The protein below binds the small molecule below.
Small molecule (SMILES): C[C@@H]1O[C@@H](O[C@H]2[C@H](O[C@@H]3OC[C@@H](O)[C@H](O)[C@H]3O)[C@@H](CO)OC[C@@H]2O)[C@@H](O[C@H]2O[C@H](CO)[C@H](O)[C@H](O)[C@H]2O)[C@H](O[C@H]2O[C@H](C)[C@@H](O)[C@H](O[C@H]3O[C@H](CO)[C@@H](O)[C@H](O)[C@@H]3O)[C@@H]2O)[C@@H]1O[C@@H]1OC[C@@H](O)[C@H](O)[C@H]1O

Sequence of chain 2.D:
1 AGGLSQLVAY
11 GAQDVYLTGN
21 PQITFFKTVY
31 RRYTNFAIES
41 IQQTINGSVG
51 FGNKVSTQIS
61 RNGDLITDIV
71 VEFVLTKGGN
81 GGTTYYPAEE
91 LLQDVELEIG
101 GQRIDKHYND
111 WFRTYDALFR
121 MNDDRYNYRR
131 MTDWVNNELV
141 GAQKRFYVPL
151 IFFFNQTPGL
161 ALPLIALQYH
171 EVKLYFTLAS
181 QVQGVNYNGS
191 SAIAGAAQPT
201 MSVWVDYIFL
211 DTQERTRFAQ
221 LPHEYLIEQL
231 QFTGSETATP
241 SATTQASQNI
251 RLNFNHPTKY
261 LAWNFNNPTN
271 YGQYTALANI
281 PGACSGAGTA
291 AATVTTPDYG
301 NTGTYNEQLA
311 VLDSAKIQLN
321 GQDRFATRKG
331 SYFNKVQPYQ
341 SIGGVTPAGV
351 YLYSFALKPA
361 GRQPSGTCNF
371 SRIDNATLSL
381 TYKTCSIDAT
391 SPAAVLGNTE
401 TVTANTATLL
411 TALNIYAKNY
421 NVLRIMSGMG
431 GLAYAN

Sequence of chain 3.D:
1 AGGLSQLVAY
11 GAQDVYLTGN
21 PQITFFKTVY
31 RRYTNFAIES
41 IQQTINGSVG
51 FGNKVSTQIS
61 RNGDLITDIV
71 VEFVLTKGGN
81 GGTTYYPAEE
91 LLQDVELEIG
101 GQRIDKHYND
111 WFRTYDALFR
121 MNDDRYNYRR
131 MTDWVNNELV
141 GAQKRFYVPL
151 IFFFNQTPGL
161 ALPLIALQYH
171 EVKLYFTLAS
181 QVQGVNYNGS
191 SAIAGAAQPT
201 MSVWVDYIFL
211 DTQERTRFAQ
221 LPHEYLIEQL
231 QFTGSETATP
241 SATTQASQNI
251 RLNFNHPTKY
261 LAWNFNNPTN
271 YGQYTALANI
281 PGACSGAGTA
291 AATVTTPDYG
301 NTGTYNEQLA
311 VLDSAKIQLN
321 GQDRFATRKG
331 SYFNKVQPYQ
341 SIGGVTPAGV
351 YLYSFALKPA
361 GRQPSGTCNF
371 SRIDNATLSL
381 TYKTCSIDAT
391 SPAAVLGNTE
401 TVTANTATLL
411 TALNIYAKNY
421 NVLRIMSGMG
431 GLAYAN

Binding-site contacts:
Ligand atom C4 contacts residue ALA394 of chain 2.D at 4.3 Å (hydrophobic).
Ligand atom O6 contacts residue ILE387 of chain 2.D at 3.7 Å.
Ligand atom C1 contacts residue GLY397 of chain 2.D at 4.4 Å.
Ligand atom O6 contacts residue SER386 of chain 2.D at 3.8 Å.
Ligand atom C3 contacts residue VAL140 of chain 3.D at 4.4 Å (hydrophobic).
Ligand atom O6 contacts residue ALA394 of chain 2.D at 3.9 Å.
Ligand atom C4 contacts residue VAL140 of chain 3.D at 3.3 Å (hydrophobic).
Ligand atom O5 contacts residue ILE387 of chain 2.D at 4.0 Å.
Ligand atom C1 contacts residue ASN398 of chain 2.D at 1.4 Å.
Ligand atom C5 contacts residue ASN398 of chain 2.D at 3.6 Å.
Ligand atom C4 contacts residue ASN398 of chain 2.D at 4.1 Å.
Ligand atom C6 contacts residue ASP388 of chain 2.D at 4.3 Å.
Ligand atom C6 contacts residue GLY397 of chain 2.D at 4.3 Å.
Ligand atom O5 contacts residue ASN398 of chain 2.D at 2.3 Å (h-bond).
Ligand atom O2 contacts residue GLY397 of chain 2.D at 2.9 Å (h-bond).
Ligand atom O2 contacts residue ASN398 of chain 2.D at 2.9 Å (h-bond).
Ligand atom C3 contacts residue ASN398 of chain 2.D at 3.7 Å.
Ligand atom C1 contacts residue ALA394 of chain 2.D at 4.0 Å (hydrophobic).
Ligand atom C3 contacts residue GLY397 of chain 2.D at 4.1 Å.
Ligand atom C6 contacts residue GLY141 of chain 3.D at 4.0 Å.
Ligand atom C5 contacts residue GLY397 of chain 2.D at 4.0 Å.
Ligand atom O4 contacts residue GLY141 of chain 3.D at 4.4 Å.
Ligand atom O4 contacts residue VAL140 of chain 3.D at 2.4 Å (h-bond).
Ligand atom O3 contacts residue VAL140 of chain 3.D at 4.3 Å.
Ligand atom C4 contacts residue ALA393 of chain 2.D at 4.2 Å (hydrophobic).
Ligand atom C5 contacts residue VAL140 of chain 3.D at 4.2 Å (hydrophobic).
Ligand atom C4 contacts residue GLY397 of chain 2.D at 3.5 Å.
Ligand atom C6 contacts residue SER386 of chain 2.D at 3.7 Å.
Ligand atom O5 contacts residue ALA394 of chain 2.D at 3.9 Å.
Ligand atom C2 contacts residue ASN398 of chain 2.D at 2.4 Å.
Ligand atom C2 contacts residue ALA394 of chain 2.D at 4.1 Å (hydrophobic).
Ligand atom C3 contacts residue ALA393 of chain 2.D at 3.3 Å (hydrophobic).
Ligand atom C6 contacts residue ILE387 of chain 2.D at 4.2 Å (hydrophobic).
Ligand atom O6 contacts residue ASP388 of chain 2.D at 3.2 Å (salt-bridge).
Ligand atom C2 contacts residue GLY397 of chain 2.D at 3.8 Å.
Ligand atom C6 contacts residue VAL140 of chain 3.D at 3.9 Å (hydrophobic).
Ligand atom O3 contacts residue ALA393 of chain 2.D at 2.8 Å (h-bond).
Ligand atom O3 contacts residue LEU139 of chain 3.D at 4.1 Å.
Ligand atom O2 contacts residue ALA393 of chain 2.D at 3.6 Å.